Binding-site contacts:
Ligand atom C1 contacts residue ASN528 of chain 1.A at 1.4 Å.
Ligand atom C8 contacts residue ASN528 of chain 1.A at 4.3 Å.
Ligand atom C2 contacts residue ASN528 of chain 1.A at 2.5 Å.
Ligand atom C4 contacts residue ASN528 of chain 1.A at 4.2 Å.
Ligand atom C7 contacts residue ASN528 of chain 1.A at 4.2 Å.
Ligand atom C3 contacts residue ASN528 of chain 1.A at 3.9 Å.
Ligand atom O5 contacts residue ASN528 of chain 1.A at 2.3 Å (h-bond).
Ligand atom C5 contacts residue ASN528 of chain 1.A at 3.6 Å.
Ligand atom N2 contacts residue SER527 of chain 1.A at 4.0 Å.
Ligand atom N2 contacts residue ASN528 of chain 1.A at 3.1 Å (h-bond).
Ligand atom C7 contacts residue SER527 of chain 1.A at 4.1 Å.
Ligand atom C8 contacts residue SER527 of chain 1.A at 3.1 Å.

This protein binds this small molecule.
Small molecule (SMILES): CC(=O)N[C@@H]1[C@@H](O)[C@H](O)[C@@H](CO)O[C@H]1O

Sequence of chain 1.A:
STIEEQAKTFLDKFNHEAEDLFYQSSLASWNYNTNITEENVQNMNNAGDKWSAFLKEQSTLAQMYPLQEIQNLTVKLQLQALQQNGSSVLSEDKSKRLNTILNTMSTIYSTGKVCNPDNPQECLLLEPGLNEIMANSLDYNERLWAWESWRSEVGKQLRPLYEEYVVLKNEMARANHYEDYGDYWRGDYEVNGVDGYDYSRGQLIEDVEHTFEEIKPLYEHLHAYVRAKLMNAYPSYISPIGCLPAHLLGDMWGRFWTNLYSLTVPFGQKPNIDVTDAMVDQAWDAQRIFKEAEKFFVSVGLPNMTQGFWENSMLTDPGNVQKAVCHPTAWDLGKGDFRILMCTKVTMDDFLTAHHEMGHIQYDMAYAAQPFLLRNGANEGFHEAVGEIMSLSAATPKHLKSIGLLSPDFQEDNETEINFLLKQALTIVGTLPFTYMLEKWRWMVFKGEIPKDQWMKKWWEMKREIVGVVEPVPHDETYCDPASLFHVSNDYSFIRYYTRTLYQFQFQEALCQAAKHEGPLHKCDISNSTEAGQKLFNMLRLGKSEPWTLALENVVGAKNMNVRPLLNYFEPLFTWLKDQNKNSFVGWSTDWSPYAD